Binding-site contacts:
Ligand atom C5 contacts residue ASN58 of chain 1.C at 3.7 Å.
Ligand atom O7 contacts residue ASN58 of chain 1.C at 3.7 Å.
Ligand atom C6 contacts residue ASN58 of chain 1.C at 4.1 Å.
Ligand atom C2 contacts residue TYR25 of chain 1.C at 4.0 Å (hydrophobic).
Ligand atom C2 contacts residue ASN58 of chain 1.C at 2.5 Å.
Ligand atom O6 contacts residue ASN58 of chain 1.C at 4.2 Å.
Ligand atom C8 contacts residue TYR25 of chain 1.C at 3.7 Å (hydrophobic).
Ligand atom N2 contacts residue TYR25 of chain 1.C at 3.4 Å.
Ligand atom C7 contacts residue ASN58 of chain 1.C at 3.5 Å.
Ligand atom O5 contacts residue ASN58 of chain 1.C at 2.4 Å (h-bond).
Ligand atom C7 contacts residue TYR25 of chain 1.C at 4.1 Å (hydrophobic).
Ligand atom C1 contacts residue ASN58 of chain 1.C at 1.4 Å.
Ligand atom N2 contacts residue ASN58 of chain 1.C at 2.9 Å (h-bond).
Ligand atom C3 contacts residue ASN58 of chain 1.C at 3.8 Å.
Ligand atom C4 contacts residue ASN58 of chain 1.C at 4.2 Å.

Sequence of chain 1.C:
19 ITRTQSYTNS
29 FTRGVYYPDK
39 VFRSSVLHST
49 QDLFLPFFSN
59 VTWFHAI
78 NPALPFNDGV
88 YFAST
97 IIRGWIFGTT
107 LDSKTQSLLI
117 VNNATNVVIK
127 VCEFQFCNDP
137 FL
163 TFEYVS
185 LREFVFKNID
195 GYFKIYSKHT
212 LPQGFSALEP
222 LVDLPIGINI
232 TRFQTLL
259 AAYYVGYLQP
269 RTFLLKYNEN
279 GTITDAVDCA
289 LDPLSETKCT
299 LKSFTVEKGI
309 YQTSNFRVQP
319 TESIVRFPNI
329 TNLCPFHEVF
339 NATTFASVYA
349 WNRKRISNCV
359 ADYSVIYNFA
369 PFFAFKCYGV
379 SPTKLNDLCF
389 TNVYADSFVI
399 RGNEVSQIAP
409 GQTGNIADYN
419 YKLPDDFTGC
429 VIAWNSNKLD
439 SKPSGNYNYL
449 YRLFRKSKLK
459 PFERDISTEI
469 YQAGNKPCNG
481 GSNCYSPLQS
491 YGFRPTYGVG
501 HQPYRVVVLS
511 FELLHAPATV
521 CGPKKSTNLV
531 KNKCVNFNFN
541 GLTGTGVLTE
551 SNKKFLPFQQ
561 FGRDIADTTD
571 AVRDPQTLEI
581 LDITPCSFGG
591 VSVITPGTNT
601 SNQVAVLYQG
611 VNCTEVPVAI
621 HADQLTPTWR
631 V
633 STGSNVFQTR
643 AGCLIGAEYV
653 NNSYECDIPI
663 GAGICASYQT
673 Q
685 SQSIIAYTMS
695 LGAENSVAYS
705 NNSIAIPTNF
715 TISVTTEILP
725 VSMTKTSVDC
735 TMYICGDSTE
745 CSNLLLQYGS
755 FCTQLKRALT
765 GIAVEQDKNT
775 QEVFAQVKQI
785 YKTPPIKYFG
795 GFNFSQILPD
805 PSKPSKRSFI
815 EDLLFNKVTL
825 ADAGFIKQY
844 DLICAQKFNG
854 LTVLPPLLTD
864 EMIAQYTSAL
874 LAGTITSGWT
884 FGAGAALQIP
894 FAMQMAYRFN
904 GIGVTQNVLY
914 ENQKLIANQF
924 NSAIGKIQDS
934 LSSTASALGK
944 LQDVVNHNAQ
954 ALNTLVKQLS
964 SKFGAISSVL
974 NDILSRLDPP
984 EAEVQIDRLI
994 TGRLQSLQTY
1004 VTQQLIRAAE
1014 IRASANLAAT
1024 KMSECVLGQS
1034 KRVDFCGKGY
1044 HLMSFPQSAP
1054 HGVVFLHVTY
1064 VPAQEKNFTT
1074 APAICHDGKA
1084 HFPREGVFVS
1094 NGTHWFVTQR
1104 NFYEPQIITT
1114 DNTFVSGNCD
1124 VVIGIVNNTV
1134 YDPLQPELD

A small-molecule ligand and the protein it binds are described below.
Small molecule (SMILES): CC(=O)N[C@@H]1[C@@H](O)[C@H](O)[C@@H](CO)O[C@H]1O